Sequence of chain 1.D:
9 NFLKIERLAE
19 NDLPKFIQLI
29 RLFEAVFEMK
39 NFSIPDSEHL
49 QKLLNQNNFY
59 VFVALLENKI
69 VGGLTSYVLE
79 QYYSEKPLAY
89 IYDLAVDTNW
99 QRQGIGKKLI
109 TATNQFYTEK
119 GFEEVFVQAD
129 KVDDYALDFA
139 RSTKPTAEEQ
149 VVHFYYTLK

Binding-site contacts:
Ligand atom C22 contacts residue ASP128 of chain 1.D at 4.2 Å.
Ligand atom N12 contacts residue TYR153 of chain 1.D at 4.2 Å.
Ligand atom C33 contacts residue GLU122 of chain 1.C at 4.1 Å.
Ligand atom C32 contacts residue ASP128 of chain 1.D at 3.4 Å.
Ligand atom C42 contacts residue ASP128 of chain 1.D at 4.3 Å.
Ligand atom N12 contacts residue HIS151 of chain 1.D at 4.4 Å.
Ligand atom C51 contacts residue ASP91 of chain 1.D at 4.4 Å.
Ligand atom C31 contacts residue PHE35 of chain 1.D at 4.5 Å (hydrophobic).
Ligand atom C61 contacts residue ASP91 of chain 1.D at 3.0 Å.
Ligand atom C83 contacts residue GLU121 of chain 1.C at 4.4 Å.
Ligand atom N33 contacts residue GLU122 of chain 1.C at 3.7 Å.
Ligand atom C13 contacts residue GLU122 of chain 1.C at 4.5 Å.
Ligand atom C33 contacts residue GLU121 of chain 1.C at 4.0 Å.
Ligand atom C93 contacts residue TYR153 of chain 1.D at 3.8 Å (hydrophobic).
Ligand atom N12 contacts residue GLU147 of chain 1.C at 3.1 Å (salt-bridge).
Ligand atom N61 contacts residue PHE35 of chain 1.D at 3.8 Å.
Ligand atom C23 contacts residue GLU122 of chain 1.C at 3.3 Å.
Ligand atom C12 contacts residue GLU147 of chain 1.C at 3.5 Å.
Ligand atom O43 contacts residue GLU121 of chain 1.C at 2.5 Å (salt-bridge).
Ligand atom N32 contacts residue ASP128 of chain 1.D at 2.0 Å (salt-bridge).
Ligand atom C93 contacts residue THR155 of chain 1.D at 4.2 Å.
Ligand atom C51 contacts residue PHE35 of chain 1.D at 4.3 Å (hydrophobic).
Ligand atom C23 contacts residue GLU121 of chain 1.C at 4.1 Å.
Ligand atom C22 contacts residue GLU147 of chain 1.C at 3.3 Å.
Ligand atom O11 contacts residue ASP128 of chain 1.D at 4.3 Å.
Ligand atom C32 contacts residue GLU147 of chain 1.C at 4.3 Å.
Ligand atom C41 contacts residue PHE35 of chain 1.D at 3.6 Å (hydrophobic).
Ligand atom N33 contacts residue GLU121 of chain 1.C at 3.6 Å.
Ligand atom N61 contacts residue TYR81 of chain 1.C at 3.6 Å.
Ligand atom O23 contacts residue GLU122 of chain 1.C at 2.5 Å (salt-bridge).
Ligand atom N61 contacts residue ASP91 of chain 1.D at 2.9 Å (salt-bridge).
Ligand atom C43 contacts residue GLU121 of chain 1.C at 3.7 Å.
Ligand atom C93 contacts residue GLU122 of chain 1.C at 3.5 Å.
Ligand atom O23 contacts residue TYR153 of chain 1.D at 4.2 Å.
Ligand atom C61 contacts residue PHE35 of chain 1.D at 3.9 Å (hydrophobic).

A protein and the small-molecule ligand that binds it are described below.
Small molecule (SMILES): CN[C@@H]1[C@@H](O)[C@@H](O[C@@H]2[C@@H](O)[C@H](O[C@H]3OC(CN)=CC[C@H]3N)[C@@H](N)C[C@H]2N)OC[C@]1(C)O

Sequence of chain 1.C:
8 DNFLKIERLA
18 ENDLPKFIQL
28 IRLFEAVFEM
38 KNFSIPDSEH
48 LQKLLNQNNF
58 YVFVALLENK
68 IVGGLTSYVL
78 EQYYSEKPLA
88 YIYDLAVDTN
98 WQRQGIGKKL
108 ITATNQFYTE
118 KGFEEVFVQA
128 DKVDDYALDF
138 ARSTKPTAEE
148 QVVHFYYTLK